A protein and the small-molecule ligand that binds it are described below.
Small molecule (SMILES): CSCC[C@H](NC(=O)[C@@H](NC(=O)[C@H](CCC(=O)O)NC(=O)[C@H](CCSC)NC(=O)[C@H](CC(N)=O)NC(=O)[C@H](CCC(=O)O)NC(=O)[C@H](CC(N)=O)NC(=O)[C@H](CO)NC(=O)[C@H](C)N)[C@@H](C)O)C(=O)O

Binding-site contacts:
Ligand atom CG contacts residue SER150 of chain 1.A at 3.4 Å.
Ligand atom CG contacts residue GLN70 of chain 1.A at 3.4 Å.
Ligand atom CA contacts residue TYR7 of chain 1.A at 3.3 Å (hydrophobic).
Ligand atom O contacts residue TRP147 of chain 1.A at 2.7 Å (h-bond).
Ligand atom O contacts residue LYS66 of chain 1.A at 2.9 Å (salt-bridge).
Ligand atom N contacts residue SER77 of chain 1.A at 3.2 Å (h-bond).
Ligand atom CG contacts residue ALA155 of chain 1.A at 3.4 Å (hydrophobic).
Ligand atom O contacts residue ASN80 of chain 1.A at 2.7 Å (h-bond).
Ligand atom N contacts residue TYR7 of chain 1.A at 3.0 Å (h-bond).
Ligand atom OE2 contacts residue SER150 of chain 1.A at 3.2 Å (h-bond).
Ligand atom N contacts residue TYR156 of chain 1.A at 3.1 Å (h-bond).
Ligand atom CG contacts residue GLN97 of chain 1.A at 3.4 Å.
Ligand atom N contacts residue GLU63 of chain 1.A at 2.9 Å (salt-bridge).
Ligand atom OD1 contacts residue TRP73 of chain 1.A at 3.4 Å.
Ligand atom O contacts residue TYR84 of chain 1.A at 3.0 Å (h-bond).
Ligand atom C contacts residue TYR7 of chain 1.A at 3.2 Å (hydrophobic).
Ligand atom C contacts residue TYR84 of chain 1.A at 3.2 Å (hydrophobic).
Ligand atom ND2 contacts residue TYR156 of chain 1.A at 3.4 Å.
Ligand atom ND2 contacts residue GLN97 of chain 1.A at 2.8 Å (h-bond).
Ligand atom N contacts residue TYR7 of chain 1.A at 3.4 Å (h-bond).
Ligand atom N contacts residue TYR171 of chain 1.A at 2.5 Å (h-bond).
Ligand atom O contacts residue TRP147 of chain 1.A at 3.4 Å (h-bond).
Ligand atom CB contacts residue GLU63 of chain 1.A at 3.4 Å.
Ligand atom O contacts residue TYR159 of chain 1.A at 2.7 Å (h-bond).
Ligand atom OD1 contacts residue GLN70 of chain 1.A at 3.0 Å (h-bond).
Ligand atom OG contacts residue GLU63 of chain 1.A at 2.8 Å (salt-bridge).
Ligand atom OD1 contacts residue GLN97 of chain 1.A at 2.6 Å (h-bond).
Ligand atom O contacts residue LYS146 of chain 1.A at 3.3 Å (salt-bridge).
Ligand atom OG contacts residue LYS66 of chain 1.A at 3.4 Å.
Ligand atom CB contacts residue TRP73 of chain 1.A at 3.4 Å (hydrophobic).
Ligand atom N contacts residue GLN70 of chain 1.A at 2.8 Å (h-bond).
Ligand atom CG contacts residue TYR159 of chain 1.A at 3.4 Å (hydrophobic).
Ligand atom OXT contacts residue THR143 of chain 1.A at 2.7 Å (h-bond).
Ligand atom O contacts residue TRP73 of chain 1.A at 3.2 Å (h-bond).
Ligand atom OG1 contacts residue LYS146 of chain 1.A at 2.9 Å (salt-bridge).
Ligand atom OXT contacts residue TYR84 of chain 1.A at 2.7 Å (h-bond).
Ligand atom CB contacts residue TYR156 of chain 1.A at 3.3 Å (hydrophobic).
Ligand atom OD1 contacts residue TYR159 of chain 1.A at 3.4 Å.
Ligand atom CA contacts residue TYR171 of chain 1.A at 3.4 Å (hydrophobic).
Ligand atom O contacts residue TRP73 of chain 1.A at 3.1 Å (h-bond).

Sequence of chain 1.A:
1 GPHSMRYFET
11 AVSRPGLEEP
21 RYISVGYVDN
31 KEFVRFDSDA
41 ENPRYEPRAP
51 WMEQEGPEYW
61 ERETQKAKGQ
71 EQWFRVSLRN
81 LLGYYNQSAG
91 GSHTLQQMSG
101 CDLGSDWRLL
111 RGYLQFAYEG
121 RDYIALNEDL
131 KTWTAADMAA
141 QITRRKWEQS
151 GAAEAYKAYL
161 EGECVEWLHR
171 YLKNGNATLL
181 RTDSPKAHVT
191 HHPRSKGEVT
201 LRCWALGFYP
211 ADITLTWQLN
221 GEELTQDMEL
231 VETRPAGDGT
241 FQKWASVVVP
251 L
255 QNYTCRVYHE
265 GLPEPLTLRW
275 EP